This small molecule binds to this protein.
Small molecule (SMILES): CC(=O)N[C@H]1[C@H](O[C@H]2[C@H](O)[C@@H](NC(C)=O)CO[C@@H]2CO)O[C@H](CO)[C@@H](O)[C@@H]1O

Sequence of chain 1.C:
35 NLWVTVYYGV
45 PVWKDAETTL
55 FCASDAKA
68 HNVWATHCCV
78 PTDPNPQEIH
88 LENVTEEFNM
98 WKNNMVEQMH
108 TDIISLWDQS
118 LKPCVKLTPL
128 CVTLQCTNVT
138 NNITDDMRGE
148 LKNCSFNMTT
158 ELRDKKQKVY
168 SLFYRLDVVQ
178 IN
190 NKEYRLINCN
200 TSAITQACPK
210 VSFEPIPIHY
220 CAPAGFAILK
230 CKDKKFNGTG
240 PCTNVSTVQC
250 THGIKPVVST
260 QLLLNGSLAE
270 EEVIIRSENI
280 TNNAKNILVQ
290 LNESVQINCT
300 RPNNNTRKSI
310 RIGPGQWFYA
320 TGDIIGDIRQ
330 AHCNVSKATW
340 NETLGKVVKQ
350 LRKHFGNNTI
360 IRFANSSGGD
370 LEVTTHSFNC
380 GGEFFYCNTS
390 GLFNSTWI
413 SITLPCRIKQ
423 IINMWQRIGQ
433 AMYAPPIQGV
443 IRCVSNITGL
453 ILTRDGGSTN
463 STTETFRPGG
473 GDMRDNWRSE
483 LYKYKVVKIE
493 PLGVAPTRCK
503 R

Binding-site contacts:
Ligand atom C8 contacts residue ASP322 of chain 1.C at 3.5 Å.
Ligand atom C2 contacts residue ASN150 of chain 1.C at 2.5 Å.
Ligand atom C5 contacts residue TYR167 of chain 1.C at 4.2 Å (hydrophobic).
Ligand atom O7 contacts residue TYR167 of chain 1.C at 3.0 Å (h-bond).
Ligand atom C7 contacts residue ASP322 of chain 1.C at 3.7 Å.
Ligand atom C1 contacts residue TYR167 of chain 1.C at 4.4 Å (hydrophobic).
Ligand atom C8 contacts residue LEU169 of chain 1.C at 3.9 Å (hydrophobic).
Ligand atom C2 contacts residue ASP322 of chain 1.C at 3.9 Å.
Ligand atom O5 contacts residue ASN150 of chain 1.C at 2.5 Å (h-bond).
Ligand atom N2 contacts residue LEU169 of chain 1.C at 4.5 Å.
Ligand atom C3 contacts residue TYR167 of chain 1.C at 4.4 Å (hydrophobic).
Ligand atom C7 contacts residue TYR167 of chain 1.C at 3.8 Å (hydrophobic).
Ligand atom N2 contacts residue ASN150 of chain 1.C at 3.0 Å (h-bond).
Ligand atom O7 contacts residue VAL136 of chain 1.C at 4.2 Å.
Ligand atom N2 contacts residue ASP322 of chain 1.C at 2.9 Å (salt-bridge).
Ligand atom C3 contacts residue ASP322 of chain 1.C at 3.8 Å.
Ligand atom C8 contacts residue VAL136 of chain 1.C at 3.9 Å (hydrophobic).
Ligand atom C5 contacts residue ASN150 of chain 1.C at 3.8 Å.
Ligand atom C4 contacts residue ASN150 of chain 1.C at 4.4 Å.
Ligand atom O3 contacts residue ASP322 of chain 1.C at 3.0 Å (salt-bridge).
Ligand atom C1 contacts residue ASN150 of chain 1.C at 1.5 Å.
Ligand atom C8 contacts residue TYR167 of chain 1.C at 3.6 Å (hydrophobic).
Ligand atom C7 contacts residue LEU169 of chain 1.C at 4.3 Å (hydrophobic).
Ligand atom O4 contacts residue TYR167 of chain 1.C at 3.9 Å.
Ligand atom C8 contacts residue ASN150 of chain 1.C at 4.4 Å.
Ligand atom O7 contacts residue ASN150 of chain 1.C at 3.1 Å (h-bond).
Ligand atom C7 contacts residue ASN150 of chain 1.C at 3.2 Å.
Ligand atom C3 contacts residue ASN150 of chain 1.C at 3.9 Å.